Sequence of chain 1.A:
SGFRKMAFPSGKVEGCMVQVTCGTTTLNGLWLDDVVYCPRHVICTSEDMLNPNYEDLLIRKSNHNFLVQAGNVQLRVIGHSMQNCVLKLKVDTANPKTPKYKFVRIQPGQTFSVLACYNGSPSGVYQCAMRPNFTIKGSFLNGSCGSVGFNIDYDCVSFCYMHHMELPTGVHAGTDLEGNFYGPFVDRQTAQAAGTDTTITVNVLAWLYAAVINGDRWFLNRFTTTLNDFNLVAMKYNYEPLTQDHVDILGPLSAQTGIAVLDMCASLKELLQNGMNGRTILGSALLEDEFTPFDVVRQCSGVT

Binding-site contacts:
Ligand atom F contacts residue TYR54 of chain 2.A at 3.0 Å.
Ligand atom C19 contacts residue ASN142 of chain 2.A at 3.3 Å.
Ligand atom C contacts residue ASP187 of chain 2.A at 3.6 Å.
Ligand atom C16 contacts residue GLU166 of chain 2.A at 3.6 Å.
Ligand atom C14 contacts residue GLU166 of chain 2.A at 3.5 Å.
Ligand atom O contacts residue GLY143 of chain 2.A at 2.9 Å (h-bond).
Ligand atom C16 contacts residue SER1 of chain 1.A at 3.6 Å.
Ligand atom C20 contacts residue ASN142 of chain 2.A at 3.7 Å.
Ligand atom C7 contacts residue HIS41 of chain 2.A at 3.7 Å.
Ligand atom F contacts residue ARG188 of chain 2.A at 3.6 Å.
Ligand atom C18 contacts residue ASN142 of chain 2.A at 3.6 Å.
Ligand atom C8 contacts residue ASN142 of chain 2.A at 3.7 Å.
Ligand atom F contacts residue ASP187 of chain 2.A at 2.9 Å.
Ligand atom O contacts residue ASN142 of chain 2.A at 3.3 Å.
Ligand atom C15 contacts residue GLU166 of chain 2.A at 3.6 Å.
Ligand atom C4 contacts residue HIS41 of chain 2.A at 3.7 Å.
Ligand atom C5 contacts residue HIS41 of chain 2.A at 3.7 Å.
Ligand atom N2 contacts residue PHE140 of chain 2.A at 3.0 Å (h-bond).
Ligand atom O1 contacts residue HIS163 of chain 2.A at 2.7 Å (h-bond).
Ligand atom F1 contacts residue GLN189 of chain 2.A at 2.9 Å.
Ligand atom C2 contacts residue HIS41 of chain 2.A at 3.6 Å.
Ligand atom C12 contacts residue LEU141 of chain 2.A at 3.5 Å (hydrophobic).
Ligand atom C14 contacts residue HIS163 of chain 2.A at 3.6 Å.
Ligand atom C13 contacts residue SER144 of chain 2.A at 3.6 Å.
Ligand atom C3 contacts residue MET49 of chain 2.A at 3.7 Å (hydrophobic).
Ligand atom O1 contacts residue GLU166 of chain 2.A at 3.4 Å.
Ligand atom F2 contacts residue MET165 of chain 2.A at 3.7 Å.
Ligand atom F contacts residue HIS41 of chain 2.A at 3.5 Å.
Ligand atom C14 contacts residue PHE140 of chain 2.A at 3.6 Å (hydrophobic).
Ligand atom C20 contacts residue LEU141 of chain 2.A at 3.6 Å (hydrophobic).
Ligand atom O contacts residue CYS145 of chain 2.A at 3.5 Å (h-bond).
Ligand atom F1 contacts residue ASP187 of chain 2.A at 3.4 Å.
Ligand atom C15 contacts residue PHE140 of chain 2.A at 3.6 Å (hydrophobic).
Ligand atom C11 contacts residue CYS145 of chain 2.A at 3.7 Å (hydrophobic).
Ligand atom N2 contacts residue GLU166 of chain 2.A at 2.8 Å (salt-bridge).
Ligand atom O1 contacts residue PHE140 of chain 2.A at 3.4 Å.
Ligand atom F1 contacts residue ARG188 of chain 2.A at 2.9 Å.
Ligand atom O contacts residue LEU141 of chain 2.A at 3.4 Å (h-bond).
Ligand atom C15 contacts residue LEU141 of chain 2.A at 3.7 Å (hydrophobic).
Ligand atom O1 contacts residue HIS172 of chain 2.A at 3.3 Å.

Sequence of chain 2.A:
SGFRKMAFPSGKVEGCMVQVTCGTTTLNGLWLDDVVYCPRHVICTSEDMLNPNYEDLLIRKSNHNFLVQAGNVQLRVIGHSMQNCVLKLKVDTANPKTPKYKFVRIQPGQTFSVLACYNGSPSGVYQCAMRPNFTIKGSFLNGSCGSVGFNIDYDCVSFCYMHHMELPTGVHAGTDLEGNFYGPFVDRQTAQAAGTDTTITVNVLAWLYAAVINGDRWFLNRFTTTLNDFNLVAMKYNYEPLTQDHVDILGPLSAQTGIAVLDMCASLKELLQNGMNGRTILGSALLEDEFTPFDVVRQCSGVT

The protein below binds the small molecule below.
Small molecule (SMILES): O=C(c1cc(=O)[nH]c2ccccc12)N1CCN(c2cccc(C(F)(F)F)c2)CC1